Sequence of chain 16.A:
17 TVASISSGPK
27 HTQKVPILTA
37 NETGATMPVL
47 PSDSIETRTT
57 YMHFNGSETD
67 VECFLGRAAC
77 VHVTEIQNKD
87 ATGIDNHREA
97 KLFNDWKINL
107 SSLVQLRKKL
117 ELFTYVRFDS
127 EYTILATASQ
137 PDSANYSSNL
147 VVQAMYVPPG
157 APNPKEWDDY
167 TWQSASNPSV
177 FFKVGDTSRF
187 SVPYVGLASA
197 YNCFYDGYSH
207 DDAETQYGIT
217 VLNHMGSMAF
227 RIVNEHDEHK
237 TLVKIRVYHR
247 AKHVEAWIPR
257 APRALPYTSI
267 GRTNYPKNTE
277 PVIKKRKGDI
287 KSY

A small-molecule ligand and the protein it binds are described below.
Small molecule (SMILES): COc1ccc(N2CCN(c3cccc(C)c3)CC2)nn1

Binding-site contacts:
Ligand atom C18 contacts residue VAL188 of chain 16.A at 3.9 Å (hydrophobic).
Ligand atom C11 contacts residue ILE104 of chain 16.A at 3.5 Å (hydrophobic).
Ligand atom C13 contacts residue SER126 of chain 16.A at 3.7 Å.
Ligand atom N9 contacts residue TYR128 of chain 16.A at 4.1 Å.
Ligand atom C13 contacts residue TYR128 of chain 16.A at 3.0 Å (hydrophobic).
Ligand atom N5 contacts residue ASN219 of chain 16.A at 4.1 Å.
Ligand atom C11 contacts residue MET221 of chain 16.A at 4.0 Å (hydrophobic).
Ligand atom C18 contacts residue TYR152 of chain 16.A at 3.8 Å (hydrophobic).
Ligand atom C16 contacts residue ILE104 of chain 16.A at 3.7 Å (hydrophobic).
Ligand atom C10 contacts residue LEU106 of chain 16.A at 4.0 Å (hydrophobic).
Ligand atom C7 contacts residue PHE124 of chain 16.A at 3.8 Å (hydrophobic).
Ligand atom C14 contacts residue TYR128 of chain 16.A at 3.3 Å (hydrophobic).
Ligand atom C20 contacts residue VAL188 of chain 16.A at 3.7 Å (hydrophobic).
Ligand atom C14 contacts residue SER126 of chain 16.A at 3.6 Å.
Ligand atom C10 contacts residue ILE104 of chain 16.A at 3.9 Å (hydrophobic).
Ligand atom C8 contacts residue TYR197 of chain 16.A at 3.4 Å (hydrophobic).
Ligand atom C21 contacts residue ILE104 of chain 16.A at 3.5 Å (hydrophobic).
Ligand atom N4 contacts residue DMS1 of chain 16.F at 3.6 Å (h-bond).
Ligand atom C13 contacts residue TYR197 of chain 16.A at 4.0 Å (hydrophobic).
Ligand atom C7 contacts residue TYR197 of chain 16.A at 3.5 Å (hydrophobic).
Ligand atom C14 contacts residue TYR197 of chain 16.A at 4.1 Å (hydrophobic).
Ligand atom C16 contacts residue TYR128 of chain 16.A at 2.9 Å (hydrophobic).
Ligand atom N4 contacts residue ASN219 of chain 16.A at 4.0 Å.
Ligand atom C11 contacts residue TYR128 of chain 16.A at 3.4 Å (hydrophobic).
Ligand atom C17 contacts residue ILE104 of chain 16.A at 3.8 Å (hydrophobic).
Ligand atom C1 contacts residue DMS1 of chain 16.F at 4.1 Å.
Ligand atom C17 contacts residue TYR128 of chain 16.A at 3.8 Å (hydrophobic).
Ligand atom C19 contacts residue VAL191 of chain 16.A at 4.0 Å (hydrophobic).
Ligand atom C8 contacts residue PHE124 of chain 16.A at 3.6 Å (hydrophobic).
Ligand atom N5 contacts residue DMS1 of chain 16.F at 3.9 Å.
Ligand atom N12 contacts residue TYR128 of chain 16.A at 2.5 Å (h-bond).
Ligand atom C15 contacts residue TYR128 of chain 16.A at 3.0 Å (hydrophobic).
Ligand atom C21 contacts residue MET224 of chain 16.A at 4.0 Å (hydrophobic).
Ligand atom C1 contacts residue ASN198 of chain 16.A at 4.0 Å.
Ligand atom C7 contacts residue LEU106 of chain 16.A at 4.1 Å (hydrophobic).
Ligand atom C10 contacts residue TYR128 of chain 16.A at 3.6 Å (hydrophobic).
Ligand atom C20 contacts residue VAL191 of chain 16.A at 3.5 Å (hydrophobic).
Ligand atom C10 contacts residue MET221 of chain 16.A at 4.0 Å (hydrophobic).
Ligand atom C19 contacts residue TYR152 of chain 16.A at 3.9 Å (hydrophobic).
Ligand atom C19 contacts residue VAL188 of chain 16.A at 3.5 Å (hydrophobic).